Sequence of chain 14.A:
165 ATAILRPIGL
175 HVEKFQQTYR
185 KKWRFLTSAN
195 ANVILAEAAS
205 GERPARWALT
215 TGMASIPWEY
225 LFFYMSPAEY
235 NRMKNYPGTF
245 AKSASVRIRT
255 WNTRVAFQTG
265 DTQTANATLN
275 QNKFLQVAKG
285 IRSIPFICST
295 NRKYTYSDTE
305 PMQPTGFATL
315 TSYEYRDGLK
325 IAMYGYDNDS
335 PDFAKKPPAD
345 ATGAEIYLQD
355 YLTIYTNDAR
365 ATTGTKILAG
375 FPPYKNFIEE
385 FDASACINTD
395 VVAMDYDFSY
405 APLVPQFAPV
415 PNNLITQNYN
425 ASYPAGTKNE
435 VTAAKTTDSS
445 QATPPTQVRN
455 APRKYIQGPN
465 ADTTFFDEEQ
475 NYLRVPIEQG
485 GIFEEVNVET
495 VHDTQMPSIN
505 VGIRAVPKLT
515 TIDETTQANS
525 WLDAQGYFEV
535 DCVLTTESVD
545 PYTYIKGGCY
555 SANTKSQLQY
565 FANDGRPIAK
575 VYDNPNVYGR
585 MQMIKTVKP

The protein below binds the small molecule below.
Small molecule (SMILES): Nc1ccn([C@H]2C[C@H](O[P](=O)(O)OC[C@H]3O[C@@H](n4cnc5c(=O)nc(N)[nH]c54)C[C@@H]3O)[C@@H](COP(=O)=O)O2)c(=O)n1

Binding-site contacts:
Ligand atom C4 contacts residue LYS379 of chain 14.A at 3.9 Å.
Ligand atom N1 contacts residue DC1 of chain 14.C at 2.9 Å (h-bond).
Ligand atom O2 contacts residue LYS185 of chain 19.A at 3.7 Å.
Ligand atom C6 contacts residue LYS186 of chain 19.A at 3.7 Å.
Ligand atom C2 contacts residue ARG170 of chain 16.A at 3.9 Å.
Ligand atom N4 contacts residue ILE172 of chain 16.A at 3.7 Å.
Ligand atom N3 contacts residue ILE172 of chain 16.A at 3.5 Å.
Ligand atom N4 contacts residue LYS186 of chain 19.A at 3.9 Å.
Ligand atom C5' contacts residue ARG251 of chain 19.A at 3.8 Å.
Ligand atom N7 contacts residue ARG170 of chain 16.A at 3.8 Å.
Ligand atom O6 contacts residue ARG170 of chain 16.A at 0.9 Å (salt-bridge).
Ligand atom O2 contacts residue ARG184 of chain 19.A at 3.7 Å.
Ligand atom P contacts residue ARG184 of chain 19.A at 2.8 Å.
Ligand atom N4 contacts residue LYS379 of chain 14.A at 3.0 Å (salt-bridge).
Ligand atom C4 contacts residue ILE172 of chain 16.A at 3.5 Å (hydrophobic).
Ligand atom N2 contacts residue ILE172 of chain 16.A at 3.6 Å.
Ligand atom C2 contacts residue ILE172 of chain 16.A at 3.8 Å (hydrophobic).
Ligand atom N4 contacts residue ASN380 of chain 14.A at 3.1 Å (h-bond).
Ligand atom OP1 contacts residue ARG251 of chain 19.A at 3.4 Å (salt-bridge).
Ligand atom C2 contacts residue DC1 of chain 14.C at 3.5 Å.
Ligand atom O5' contacts residue ARG184 of chain 19.A at 2.3 Å (salt-bridge).
Ligand atom N4 contacts residue LEU169 of chain 16.A at 3.9 Å.
Ligand atom C5 contacts residue LYS186 of chain 19.A at 3.6 Å.
Ligand atom N1 contacts residue PRO171 of chain 16.A at 3.8 Å.
Ligand atom N2 contacts residue DC1 of chain 14.C at 2.8 Å (h-bond).
Ligand atom C4' contacts residue ARG251 of chain 19.A at 3.8 Å.
Ligand atom C2 contacts residue PRO171 of chain 16.A at 3.6 Å (hydrophobic).
Ligand atom O4' contacts residue ASP535 of chain 19.A at 3.7 Å.
Ligand atom N1 contacts residue ARG170 of chain 16.A at 2.5 Å (salt-bridge).
Ligand atom C4 contacts residue LYS186 of chain 19.A at 3.6 Å.
Ligand atom N2 contacts residue PRO171 of chain 16.A at 2.9 Å (h-bond).
Ligand atom C5 contacts residue ARG170 of chain 16.A at 3.1 Å.
Ligand atom O3' contacts residue ARG184 of chain 19.A at 3.1 Å (salt-bridge).
Ligand atom C5' contacts residue ARG184 of chain 19.A at 3.4 Å.
Ligand atom OP1 contacts residue ARG184 of chain 19.A at 2.5 Å (salt-bridge).
Ligand atom O6 contacts residue DC1 of chain 14.C at 2.9 Å (h-bond).
Ligand atom C4' contacts residue ARG184 of chain 19.A at 3.4 Å.
Ligand atom C6 contacts residue ARG170 of chain 16.A at 1.9 Å.
Ligand atom C6 contacts residue DC1 of chain 14.C at 3.5 Å.
Ligand atom N3 contacts residue LYS186 of chain 19.A at 3.5 Å.

Sequence of chain 16.A:
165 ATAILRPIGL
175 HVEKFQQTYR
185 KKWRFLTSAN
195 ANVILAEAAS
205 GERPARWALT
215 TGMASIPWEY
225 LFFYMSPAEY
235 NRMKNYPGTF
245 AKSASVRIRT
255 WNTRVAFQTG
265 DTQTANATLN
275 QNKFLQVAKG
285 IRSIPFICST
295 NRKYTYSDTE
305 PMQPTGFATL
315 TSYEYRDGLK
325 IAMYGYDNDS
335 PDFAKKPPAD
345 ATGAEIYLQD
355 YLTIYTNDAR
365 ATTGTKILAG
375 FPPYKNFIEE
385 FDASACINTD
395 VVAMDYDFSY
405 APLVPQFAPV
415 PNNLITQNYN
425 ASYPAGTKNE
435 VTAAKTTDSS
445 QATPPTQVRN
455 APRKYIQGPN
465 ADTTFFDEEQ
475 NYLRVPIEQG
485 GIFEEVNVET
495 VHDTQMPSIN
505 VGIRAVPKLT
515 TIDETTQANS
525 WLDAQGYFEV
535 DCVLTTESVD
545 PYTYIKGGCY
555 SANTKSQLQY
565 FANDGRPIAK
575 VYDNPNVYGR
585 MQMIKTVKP

Sequence of chain 19.A:
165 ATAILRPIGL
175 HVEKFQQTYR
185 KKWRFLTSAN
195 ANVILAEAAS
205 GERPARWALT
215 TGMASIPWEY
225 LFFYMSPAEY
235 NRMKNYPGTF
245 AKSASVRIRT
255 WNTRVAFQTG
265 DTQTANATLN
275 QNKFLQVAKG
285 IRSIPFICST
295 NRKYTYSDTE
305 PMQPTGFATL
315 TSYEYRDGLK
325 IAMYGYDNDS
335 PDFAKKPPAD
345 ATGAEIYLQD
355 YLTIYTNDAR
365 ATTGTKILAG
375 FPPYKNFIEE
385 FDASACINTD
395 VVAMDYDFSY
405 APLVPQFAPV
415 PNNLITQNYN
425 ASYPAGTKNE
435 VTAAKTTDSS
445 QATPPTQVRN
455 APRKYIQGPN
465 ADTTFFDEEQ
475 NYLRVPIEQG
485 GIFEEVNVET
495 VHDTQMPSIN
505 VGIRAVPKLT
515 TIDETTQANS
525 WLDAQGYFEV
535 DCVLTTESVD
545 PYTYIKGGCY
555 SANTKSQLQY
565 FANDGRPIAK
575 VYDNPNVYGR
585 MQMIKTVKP